This small molecule binds to this protein.
Small molecule (SMILES): CC(=O)N[C@@H]1[C@@H](O)[C@H](O)[C@@H](CO)O[C@H]1O

Binding-site contacts:
Ligand atom C8 contacts residue ASN26 of chain 1.A at 4.3 Å.
Ligand atom C4 contacts residue ASN26 of chain 1.A at 4.2 Å.
Ligand atom O5 contacts residue ASN26 of chain 1.A at 2.4 Å (h-bond).
Ligand atom C1 contacts residue ASN26 of chain 1.A at 1.4 Å.
Ligand atom C5 contacts residue ASN26 of chain 1.A at 3.7 Å.
Ligand atom O7 contacts residue ASN26 of chain 1.A at 2.9 Å (h-bond).
Ligand atom C2 contacts residue ASN26 of chain 1.A at 2.5 Å.
Ligand atom C3 contacts residue ASN26 of chain 1.A at 3.8 Å.
Ligand atom N2 contacts residue ASN26 of chain 1.A at 2.9 Å (h-bond).
Ligand atom C7 contacts residue ASN26 of chain 1.A at 3.1 Å.

Sequence of chain 1.A:
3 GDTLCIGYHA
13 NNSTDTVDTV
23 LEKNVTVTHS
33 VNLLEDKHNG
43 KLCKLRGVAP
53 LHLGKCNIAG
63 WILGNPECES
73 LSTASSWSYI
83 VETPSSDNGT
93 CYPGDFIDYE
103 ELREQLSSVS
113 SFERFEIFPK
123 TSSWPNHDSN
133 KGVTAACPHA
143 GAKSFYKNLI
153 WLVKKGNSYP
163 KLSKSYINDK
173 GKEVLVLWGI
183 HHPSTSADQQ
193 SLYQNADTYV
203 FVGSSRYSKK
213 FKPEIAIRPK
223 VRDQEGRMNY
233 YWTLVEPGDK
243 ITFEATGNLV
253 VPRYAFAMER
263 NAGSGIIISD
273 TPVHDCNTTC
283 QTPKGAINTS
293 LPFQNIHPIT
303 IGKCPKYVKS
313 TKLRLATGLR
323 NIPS